A protein and the small-molecule ligand that binds it are described below.
Small molecule (SMILES): OC[C@H]1O[C@](O)(CO)[C@@H](O)[C@@H]1O

Binding-site contacts:
Ligand atom C6 contacts residue THR310 of chain 1.B at 3.7 Å.
Ligand atom C3 contacts residue ASP83 of chain 1.B at 3.4 Å.
Ligand atom C4 contacts residue HIS337 of chain 1.B at 3.7 Å.
Ligand atom O1 contacts residue ASP150 of chain 1.B at 3.0 Å (salt-bridge).
Ligand atom C1 contacts residue PHE178 of chain 1.B at 3.8 Å (hydrophobic).
Ligand atom C2 contacts residue ARG70 of chain 1.B at 3.9 Å.
Ligand atom C4 contacts residue ASP83 of chain 1.B at 3.3 Å.
Ligand atom O6 contacts residue ASP83 of chain 1.B at 3.0 Å (salt-bridge).
Ligand atom O1 contacts residue TYR179 of chain 1.B at 3.6 Å.
Ligand atom O4 contacts residue TRP333 of chain 1.B at 3.4 Å.
Ligand atom O5 contacts residue ARG70 of chain 1.B at 3.8 Å.
Ligand atom C3 contacts residue HIS337 of chain 1.B at 4.0 Å.
Ligand atom O3 contacts residue HIS306 of chain 1.B at 3.4 Å (h-bond).
Ligand atom C5 contacts residue TRP333 of chain 1.B at 3.8 Å (hydrophobic).
Ligand atom O2 contacts residue PHE178 of chain 1.B at 3.5 Å.
Ligand atom O1 contacts residue ARG70 of chain 1.B at 3.1 Å (salt-bridge).
Ligand atom O1 contacts residue PHE178 of chain 1.B at 3.3 Å.
Ligand atom C6 contacts residue ASP83 of chain 1.B at 4.0 Å.
Ligand atom O3 contacts residue HIS337 of chain 1.B at 4.0 Å.
Ligand atom O2 contacts residue ARG70 of chain 1.B at 3.1 Å (salt-bridge).
Ligand atom C4 contacts residue THR310 of chain 1.B at 3.5 Å.
Ligand atom C3 contacts residue TRP333 of chain 1.B at 4.0 Å (hydrophobic).
Ligand atom C6 contacts residue GLN330 of chain 1.B at 3.0 Å.
Ligand atom O6 contacts residue PHE313 of chain 1.B at 3.9 Å.
Ligand atom O4 contacts residue THR310 of chain 1.B at 2.9 Å (h-bond).
Ligand atom C1 contacts residue ASP150 of chain 1.B at 3.6 Å.
Ligand atom O5 contacts residue TRP333 of chain 1.B at 4.0 Å.
Ligand atom C1 contacts residue TRP333 of chain 1.B at 3.5 Å (hydrophobic).
Ligand atom O6 contacts residue GLN330 of chain 1.B at 4.0 Å.
Ligand atom C5 contacts residue ASP83 of chain 1.B at 4.0 Å.
Ligand atom C5 contacts residue THR310 of chain 1.B at 4.0 Å.
Ligand atom C3 contacts residue TYR182 of chain 1.B at 3.3 Å (hydrophobic).
Ligand atom O4 contacts residue HIS337 of chain 1.B at 2.6 Å (h-bond).
Ligand atom O3 contacts residue ASP83 of chain 1.B at 2.6 Å (salt-bridge).
Ligand atom C2 contacts residue ASP83 of chain 1.B at 3.6 Å.
Ligand atom C4 contacts residue TRP333 of chain 1.B at 4.1 Å (hydrophobic).
Ligand atom O2 contacts residue ASP83 of chain 1.B at 2.8 Å (salt-bridge).
Ligand atom O3 contacts residue TYR182 of chain 1.B at 2.5 Å (h-bond).
Ligand atom C5 contacts residue GLN330 of chain 1.B at 3.9 Å.
Ligand atom C1 contacts residue TYR182 of chain 1.B at 4.0 Å (hydrophobic).

Sequence of chain 1.B:
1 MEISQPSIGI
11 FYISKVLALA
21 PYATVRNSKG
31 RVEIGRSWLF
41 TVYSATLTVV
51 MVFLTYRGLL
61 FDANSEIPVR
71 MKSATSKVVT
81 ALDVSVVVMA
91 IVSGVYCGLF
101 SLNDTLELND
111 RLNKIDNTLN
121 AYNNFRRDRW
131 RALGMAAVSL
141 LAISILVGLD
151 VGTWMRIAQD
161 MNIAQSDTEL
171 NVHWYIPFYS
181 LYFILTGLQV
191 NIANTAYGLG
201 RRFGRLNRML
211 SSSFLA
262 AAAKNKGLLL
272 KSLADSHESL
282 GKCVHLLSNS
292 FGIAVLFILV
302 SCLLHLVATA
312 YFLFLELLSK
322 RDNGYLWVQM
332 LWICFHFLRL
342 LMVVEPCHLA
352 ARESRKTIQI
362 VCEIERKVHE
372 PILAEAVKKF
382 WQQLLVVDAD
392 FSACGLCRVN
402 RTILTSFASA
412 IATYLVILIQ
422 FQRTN